Sequence of chain 1.E:
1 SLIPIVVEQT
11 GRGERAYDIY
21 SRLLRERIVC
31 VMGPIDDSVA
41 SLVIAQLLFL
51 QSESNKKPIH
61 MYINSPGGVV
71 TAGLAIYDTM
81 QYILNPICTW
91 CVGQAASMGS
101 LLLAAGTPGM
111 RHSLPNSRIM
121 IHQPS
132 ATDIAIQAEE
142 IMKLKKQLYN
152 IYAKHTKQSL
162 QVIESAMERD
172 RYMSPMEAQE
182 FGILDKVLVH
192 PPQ

This protein binds this small molecule.
Small molecule (SMILES): CCCC/C=C/C(=O)N[C@@H](Cc1cc(F)cc(F)c1)C(=O)N[C@@H]1C(=O)N2CCC[C@H]2C(=O)N2CC[C@H](C)C[C@H]2C(=O)N[C@@H](C)C(=O)N2CCC[C@H]2C(=O)O[C@H]1C

Sequence of chain 1.F:
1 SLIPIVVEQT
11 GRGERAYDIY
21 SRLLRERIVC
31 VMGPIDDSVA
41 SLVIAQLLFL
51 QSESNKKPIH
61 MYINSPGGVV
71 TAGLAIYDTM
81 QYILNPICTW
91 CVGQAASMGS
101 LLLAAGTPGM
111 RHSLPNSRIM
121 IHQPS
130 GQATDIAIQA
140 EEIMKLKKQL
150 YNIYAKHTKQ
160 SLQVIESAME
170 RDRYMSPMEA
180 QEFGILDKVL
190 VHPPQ

Binding-site contacts:
Ligand atom F2 contacts residue TYR82 of chain 1.E at 3.2 Å.
Ligand atom O contacts residue TYR82 of chain 1.E at 2.7 Å (h-bond).
Ligand atom CD1 contacts residue LEU48 of chain 1.E at 3.6 Å (hydrophobic).
Ligand atom O2 contacts residue LEU48 of chain 1.E at 3.8 Å.
Ligand atom C7 contacts residue ARG22 of chain 1.F at 3.7 Å.
Ligand atom F1 contacts residue TYR62 of chain 1.F at 3.6 Å.
Ligand atom F1 contacts residue ILE44 of chain 1.E at 3.5 Å.
Ligand atom C5 contacts residue LEU23 of chain 1.F at 3.6 Å (hydrophobic).
Ligand atom C37 contacts residue TRP90 of chain 1.F at 3.8 Å (hydrophobic).
Ligand atom F2 contacts residue THR79 of chain 1.E at 3.3 Å.
Ligand atom CB contacts residue HIS60 of chain 1.F at 3.5 Å.
Ligand atom C contacts residue TYR82 of chain 1.E at 3.7 Å (hydrophobic).
Ligand atom C6 contacts residue GLU26 of chain 1.F at 3.5 Å.
Ligand atom C37 contacts residue TYR82 of chain 1.E at 3.5 Å (hydrophobic).
Ligand atom CZ contacts residue THR79 of chain 1.E at 3.6 Å.
Ligand atom CA contacts residue HIS60 of chain 1.F at 3.7 Å.
Ligand atom CD contacts residue TYR62 of chain 1.F at 3.7 Å (hydrophobic).
Ligand atom N contacts residue HIS60 of chain 1.F at 3.7 Å.
Ligand atom CD1 contacts residue TRP90 of chain 1.F at 3.5 Å (hydrophobic).
Ligand atom C35 contacts residue HIS112 of chain 1.F at 3.7 Å.
Ligand atom CD contacts residue PRO192 of chain 1.F at 3.8 Å (hydrophobic).
Ligand atom C4 contacts residue ILE28 of chain 1.F at 3.6 Å (hydrophobic).
Ligand atom C7 contacts residue PHE49 of chain 1.E at 3.4 Å (hydrophobic).
Ligand atom CD2 contacts residue TRP90 of chain 1.F at 3.7 Å (hydrophobic).
Ligand atom C contacts residue HIS60 of chain 1.F at 3.5 Å.
Ligand atom C1 contacts residue TYR62 of chain 1.F at 3.5 Å (hydrophobic).
Ligand atom CB contacts residue TRP90 of chain 1.F at 3.7 Å (hydrophobic).
Ligand atom CB contacts residue TRP90 of chain 1.F at 3.6 Å (hydrophobic).
Ligand atom CD1 contacts residue TYR62 of chain 1.F at 3.7 Å (hydrophobic).
Ligand atom N contacts residue TYR62 of chain 1.F at 2.7 Å (h-bond).
Ligand atom CE1 contacts residue TRP90 of chain 1.F at 3.7 Å (hydrophobic).
Ligand atom CG contacts residue TRP90 of chain 1.F at 3.5 Å (hydrophobic).
Ligand atom CE1 contacts residue LEU48 of chain 1.E at 3.5 Å (hydrophobic).
Ligand atom O contacts residue TYR62 of chain 1.F at 2.7 Å (h-bond).
Ligand atom C contacts residue TYR62 of chain 1.F at 3.7 Å (hydrophobic).
Ligand atom C2 contacts residue TYR62 of chain 1.F at 3.3 Å (hydrophobic).
Ligand atom CD2 contacts residue TYR82 of chain 1.E at 3.6 Å (hydrophobic).
Ligand atom CG contacts residue HIS60 of chain 1.F at 3.7 Å.
Ligand atom CA contacts residue HIS60 of chain 1.F at 3.5 Å.
Ligand atom F1 contacts residue LEU48 of chain 1.E at 3.7 Å.